Sequence of chain 1.E:
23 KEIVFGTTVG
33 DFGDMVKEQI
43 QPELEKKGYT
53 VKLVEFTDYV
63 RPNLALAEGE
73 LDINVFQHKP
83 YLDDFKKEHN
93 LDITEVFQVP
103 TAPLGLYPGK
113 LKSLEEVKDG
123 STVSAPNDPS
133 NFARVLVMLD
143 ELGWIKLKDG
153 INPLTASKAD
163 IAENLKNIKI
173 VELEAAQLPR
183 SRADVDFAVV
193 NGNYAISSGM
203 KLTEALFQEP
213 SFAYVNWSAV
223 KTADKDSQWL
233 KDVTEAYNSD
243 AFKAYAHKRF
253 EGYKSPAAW

Binding-site contacts:
Ligand atom N contacts residue PHE34 of chain 1.E at 3.8 Å.
Ligand atom C contacts residue ASN193 of chain 1.E at 3.9 Å.
Ligand atom N contacts residue ASN218 of chain 1.E at 2.8 Å (h-bond).
Ligand atom CG contacts residue ASN133 of chain 1.E at 3.7 Å.
Ligand atom OXT contacts residue TYR61 of chain 1.E at 4.2 Å.
Ligand atom CB contacts residue TYR61 of chain 1.E at 3.7 Å (hydrophobic).
Ligand atom C contacts residue ASN218 of chain 1.E at 3.9 Å.
Ligand atom CA contacts residue ASN218 of chain 1.E at 3.7 Å.
Ligand atom O contacts residue TYR216 of chain 1.E at 3.9 Å.
Ligand atom O contacts residue ARG136 of chain 1.E at 3.7 Å.
Ligand atom CG contacts residue TYR61 of chain 1.E at 3.6 Å (hydrophobic).
Ligand atom C contacts residue ARG136 of chain 1.E at 3.4 Å.
Ligand atom CA contacts residue PHE78 of chain 1.E at 3.9 Å (hydrophobic).
Ligand atom CA contacts residue TYR61 of chain 1.E at 3.4 Å (hydrophobic).
Ligand atom CB contacts residue GLN79 of chain 1.E at 4.1 Å.
Ligand atom CB contacts residue PHE78 of chain 1.E at 3.1 Å (hydrophobic).
Ligand atom CA contacts residue ASN195 of chain 1.E at 3.5 Å.
Ligand atom OXT contacts residue ARG136 of chain 1.E at 2.5 Å (salt-bridge).
Ligand atom CG contacts residue PHE78 of chain 1.E at 4.2 Å (hydrophobic).
Ligand atom CA contacts residue ASN193 of chain 1.E at 4.2 Å.
Ligand atom SD contacts residue TYR83 of chain 1.E at 3.5 Å.
Ligand atom CE contacts residue TYR83 of chain 1.E at 3.8 Å (hydrophobic).
Ligand atom CE contacts residue GLN79 of chain 1.E at 3.7 Å.
Ligand atom OXT contacts residue ASN133 of chain 1.E at 4.2 Å.
Ligand atom C contacts residue HIS80 of chain 1.E at 4.1 Å.
Ligand atom CB contacts residue HIS80 of chain 1.E at 4.0 Å.
Ligand atom CG contacts residue ASN193 of chain 1.E at 3.9 Å.
Ligand atom O contacts residue ASN218 of chain 1.E at 2.9 Å (h-bond).
Ligand atom O contacts residue HIS80 of chain 1.E at 3.9 Å.
Ligand atom CE contacts residue PHE78 of chain 1.E at 3.7 Å (hydrophobic).
Ligand atom N contacts residue PHE78 of chain 1.E at 3.5 Å (h-bond).
Ligand atom CE contacts residue TYR61 of chain 1.E at 3.6 Å (hydrophobic).
Ligand atom N contacts residue ASN195 of chain 1.E at 3.3 Å (h-bond).
Ligand atom SD contacts residue ASN133 of chain 1.E at 3.4 Å (h-bond).
Ligand atom CG contacts residue HIS80 of chain 1.E at 3.4 Å.
Ligand atom CB contacts residue ASN218 of chain 1.E at 3.6 Å.
Ligand atom SD contacts residue GLN79 of chain 1.E at 4.0 Å.
Ligand atom O contacts residue THR103 of chain 1.E at 4.0 Å.
Ligand atom OXT contacts residue ASN193 of chain 1.E at 2.9 Å (h-bond).
Ligand atom SD contacts residue HIS80 of chain 1.E at 3.3 Å (h-bond).

This small molecule binds to this protein.
Small molecule (SMILES): CSCC[C@H](N)C(=O)O